Sequence of chain 1.B:
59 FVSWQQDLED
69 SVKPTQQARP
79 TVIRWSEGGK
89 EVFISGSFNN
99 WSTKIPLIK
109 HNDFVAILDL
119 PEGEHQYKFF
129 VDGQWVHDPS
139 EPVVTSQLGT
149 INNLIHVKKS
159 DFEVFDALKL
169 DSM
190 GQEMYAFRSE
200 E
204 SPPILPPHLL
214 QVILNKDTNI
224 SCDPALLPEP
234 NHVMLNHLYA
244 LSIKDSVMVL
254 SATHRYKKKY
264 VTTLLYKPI

This small molecule binds to this protein.
Small molecule (SMILES): OC[C@H]1O[C@@H]2O[C@H]3[C@H](O)[C@@H](O)[C@@H](O[C@H]4[C@H](O)[C@@H](O)[C@@H](O[C@H]5[C@H](O)[C@@H](O)[C@@H](O[C@H]6[C@H](O)[C@@H](O)[C@@H](O[C@H]7[C@H](O)[C@@H](O)[C@@H](O[C@H]8[C@H](O)[C@@H](O)[C@@H](O[C@H]1[C@H](O)[C@H]2O)O[C@@H]8CO)O[C@@H]7CO)O[C@@H]6CO)O[C@@H]5CO)O[C@@H]4CO)O[C@@H]3CO

Binding-site contacts:
Ligand atom C2 contacts residue ASN150 of chain 1.B at 3.7 Å.
Ligand atom O4 contacts residue LEU146 of chain 1.B at 3.8 Å.
Ligand atom C3 contacts residue ASN150 of chain 1.B at 3.7 Å.
Ligand atom O3 contacts residue TRP133 of chain 1.B at 3.8 Å.
Ligand atom C2 contacts residue TRP133 of chain 1.B at 4.1 Å (hydrophobic).
Ligand atom C3 contacts residue GLN145 of chain 1.B at 4.0 Å.
Ligand atom C3 contacts residue THR148 of chain 1.B at 3.9 Å.
Ligand atom O2 contacts residue LEU146 of chain 1.B at 4.0 Å.
Ligand atom O3 contacts residue LEU146 of chain 1.B at 3.1 Å (h-bond).
Ligand atom O2 contacts residue THR148 of chain 1.B at 4.2 Å.
Ligand atom C2 contacts residue GLN145 of chain 1.B at 3.9 Å.
Ligand atom O2 contacts residue TRP133 of chain 1.B at 4.0 Å.
Ligand atom O3 contacts residue ASN150 of chain 1.B at 2.6 Å (h-bond).
Ligand atom C3 contacts residue LEU146 of chain 1.B at 3.5 Å (hydrophobic).
Ligand atom O2 contacts residue ASN150 of chain 1.B at 2.6 Å (h-bond).
Ligand atom O2 contacts residue GLN145 of chain 1.B at 2.8 Å (h-bond).
Ligand atom O3 contacts residue THR148 of chain 1.B at 3.7 Å.
Ligand atom C5 contacts residue LEU146 of chain 1.B at 3.9 Å (hydrophobic).
Ligand atom O2 contacts residue LYS126 of chain 1.B at 3.8 Å.
Ligand atom O3 contacts residue GLN145 of chain 1.B at 3.5 Å (h-bond).
Ligand atom C3 contacts residue TRP133 of chain 1.B at 4.3 Å (hydrophobic).
Ligand atom C4 contacts residue LEU146 of chain 1.B at 4.1 Å (hydrophobic).